Sequence of chain 1.A:
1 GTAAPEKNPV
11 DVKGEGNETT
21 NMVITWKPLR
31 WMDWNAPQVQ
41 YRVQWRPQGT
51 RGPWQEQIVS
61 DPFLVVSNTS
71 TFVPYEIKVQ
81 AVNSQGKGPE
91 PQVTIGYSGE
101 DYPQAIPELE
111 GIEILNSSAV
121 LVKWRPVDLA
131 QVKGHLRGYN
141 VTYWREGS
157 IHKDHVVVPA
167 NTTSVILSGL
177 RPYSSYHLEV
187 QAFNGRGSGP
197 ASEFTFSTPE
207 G

This protein binds this small molecule.
Small molecule (SMILES): CC(=O)N[C@@H]1[C@@H](O)[C@H](O)[C@@H](CO)O[C@H]1O

Binding-site contacts:
Ligand atom C5 contacts residue ASN116 of chain 1.A at 3.5 Å.
Ligand atom C3 contacts residue ASN116 of chain 1.A at 3.8 Å.
Ligand atom C6 contacts residue ALA119 of chain 1.A at 4.0 Å (hydrophobic).
Ligand atom O6 contacts residue LEU115 of chain 1.A at 4.0 Å.
Ligand atom C1 contacts residue ASN116 of chain 1.A at 1.4 Å.
Ligand atom O7 contacts residue ASN116 of chain 1.A at 3.7 Å.
Ligand atom C4 contacts residue ASN116 of chain 1.A at 4.2 Å.
Ligand atom C6 contacts residue ILE172 of chain 1.A at 4.0 Å (hydrophobic).
Ligand atom C1 contacts residue ALA119 of chain 1.A at 3.7 Å (hydrophobic).
Ligand atom C1 contacts residue SER118 of chain 1.A at 4.3 Å.
Ligand atom O5 contacts residue ASN116 of chain 1.A at 2.4 Å (h-bond).
Ligand atom C2 contacts residue ASN116 of chain 1.A at 2.6 Å.
Ligand atom C7 contacts residue ASN116 of chain 1.A at 3.6 Å.
Ligand atom C5 contacts residue ALA119 of chain 1.A at 3.7 Å (hydrophobic).
Ligand atom O5 contacts residue ALA119 of chain 1.A at 3.5 Å.
Ligand atom N2 contacts residue ASN116 of chain 1.A at 2.9 Å (h-bond).
Ligand atom C6 contacts residue LEU115 of chain 1.A at 3.8 Å (hydrophobic).
Ligand atom O5 contacts residue LEU115 of chain 1.A at 4.3 Å.
Ligand atom N2 contacts residue SER118 of chain 1.A at 4.4 Å.